A small-molecule ligand and the protein it binds are described below.
Small molecule (SMILES): CC(=O)N[C@H]1[C@H](O[C@H]2[C@H](O)[C@@H](NC(C)=O)CO[C@@H]2CO)O[C@H](CO)[C@@H](O[C@@H]2O[C@H](CO[C@H]3O[C@H](CO)[C@@H](O)[C@H](O)[C@@H]3O)[C@@H](O)[C@H](O[C@H]3O[C@H](CO)[C@@H](O)[C@H](O)[C@@H]3O)[C@@H]2O)[C@@H]1O

Sequence of chain 1.C:
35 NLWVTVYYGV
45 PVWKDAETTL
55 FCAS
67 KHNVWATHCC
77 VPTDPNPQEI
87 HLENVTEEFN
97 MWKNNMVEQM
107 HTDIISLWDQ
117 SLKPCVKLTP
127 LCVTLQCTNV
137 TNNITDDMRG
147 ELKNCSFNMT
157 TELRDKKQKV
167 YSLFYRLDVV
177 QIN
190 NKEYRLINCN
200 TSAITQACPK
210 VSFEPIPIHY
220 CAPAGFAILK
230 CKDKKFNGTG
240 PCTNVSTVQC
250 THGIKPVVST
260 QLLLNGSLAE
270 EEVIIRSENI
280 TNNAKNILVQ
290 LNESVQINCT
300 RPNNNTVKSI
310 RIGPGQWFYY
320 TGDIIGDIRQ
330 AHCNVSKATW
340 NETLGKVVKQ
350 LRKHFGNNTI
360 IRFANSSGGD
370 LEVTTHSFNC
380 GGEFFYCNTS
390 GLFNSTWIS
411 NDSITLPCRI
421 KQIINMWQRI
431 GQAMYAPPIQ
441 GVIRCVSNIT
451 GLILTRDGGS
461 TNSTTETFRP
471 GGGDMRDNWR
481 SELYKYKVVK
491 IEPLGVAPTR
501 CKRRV

Binding-site contacts:
Ligand atom C1 contacts residue NAG1 of chain 1.R at 3.6 Å.
Ligand atom C3 contacts residue VAL446 of chain 1.C at 3.9 Å (hydrophobic).
Ligand atom O5 contacts residue ASN264 of chain 1.C at 2.4 Å (h-bond).
Ligand atom O4 contacts residue VAL446 of chain 1.C at 4.3 Å.
Ligand atom C1 contacts residue ASN264 of chain 1.C at 1.5 Å.
Ligand atom C8 contacts residue LEU263 of chain 1.C at 3.7 Å (hydrophobic).
Ligand atom O5 contacts residue VAL446 of chain 1.C at 4.5 Å.
Ligand atom N2 contacts residue SER447 of chain 1.C at 3.0 Å (h-bond).
Ligand atom C6 contacts residue GLU213 of chain 1.C at 4.2 Å.
Ligand atom C8 contacts residue SER447 of chain 1.C at 3.6 Å.
Ligand atom C8 contacts residue VAL256 of chain 1.C at 3.7 Å (hydrophobic).
Ligand atom O5 contacts residue GLU213 of chain 1.C at 4.2 Å.
Ligand atom C3 contacts residue ASN264 of chain 1.C at 3.9 Å.
Ligand atom C4 contacts residue VAL446 of chain 1.C at 4.3 Å (hydrophobic).
Ligand atom C1 contacts residue VAL446 of chain 1.C at 4.2 Å (hydrophobic).
Ligand atom O3 contacts residue CYS445 of chain 1.C at 4.1 Å.
Ligand atom C2 contacts residue ASN264 of chain 1.C at 2.5 Å.
Ligand atom O6 contacts residue GLY380 of chain 1.C at 3.6 Å.
Ligand atom C6 contacts residue NAG1 of chain 1.R at 4.3 Å.
Ligand atom C5 contacts residue NAG1 of chain 1.R at 4.0 Å.
Ligand atom C7 contacts residue VAL256 of chain 1.C at 4.0 Å (hydrophobic).
Ligand atom C5 contacts residue VAL446 of chain 1.C at 3.9 Å (hydrophobic).
Ligand atom O5 contacts residue NAG1 of chain 1.R at 3.2 Å.
Ligand atom O7 contacts residue VAL256 of chain 1.C at 3.5 Å.
Ligand atom C4 contacts residue ASN264 of chain 1.C at 4.3 Å.
Ligand atom C3 contacts residue SER447 of chain 1.C at 4.0 Å.
Ligand atom C5 contacts residue ASN264 of chain 1.C at 3.8 Å.
Ligand atom O3 contacts residue SER447 of chain 1.C at 4.3 Å.
Ligand atom C5 contacts residue GLU213 of chain 1.C at 3.8 Å.
Ligand atom C7 contacts residue ASN264 of chain 1.C at 3.4 Å.
Ligand atom C2 contacts residue SER447 of chain 1.C at 4.0 Å.
Ligand atom C1 contacts residue SER447 of chain 1.C at 4.4 Å.
Ligand atom O7 contacts residue ASN264 of chain 1.C at 3.4 Å (h-bond).
Ligand atom C7 contacts residue SER447 of chain 1.C at 3.8 Å.
Ligand atom N2 contacts residue ASN264 of chain 1.C at 3.0 Å (h-bond).